Binding-site contacts:
Ligand atom O11 contacts residue NDP1 of chain 1.F at 3.8 Å.
Ligand atom C5 contacts residue VAL174 of chain 1.A at 4.0 Å (hydrophobic).
Ligand atom C4 contacts residue TYR171 of chain 1.A at 4.1 Å (hydrophobic).
Ligand atom O12 contacts residue LEU165 of chain 1.A at 3.4 Å (h-bond).
Ligand atom C6 contacts residue TYR171 of chain 1.A at 4.0 Å (hydrophobic).
Ligand atom C18 contacts residue THR216 of chain 1.A at 3.8 Å.
Ligand atom C19 contacts residue ILE115 of chain 1.A at 3.8 Å (hydrophobic).
Ligand atom N9 contacts residue NDP1 of chain 1.F at 3.4 Å.
Ligand atom N9 contacts residue TYR177 of chain 1.A at 3.6 Å.
Ligand atom C16 contacts residue THR118 of chain 1.A at 3.6 Å.
Ligand atom S10 contacts residue SER164 of chain 1.A at 4.2 Å.
Ligand atom O11 contacts residue LEU165 of chain 1.A at 4.0 Å.
Ligand atom O12 contacts residue ALA166 of chain 1.A at 2.8 Å (h-bond).
Ligand atom C17 contacts residue THR118 of chain 1.A at 3.7 Å.
Ligand atom O11 contacts residue LEU211 of chain 1.A at 3.6 Å.
Ligand atom C17 contacts residue ILE115 of chain 1.A at 3.9 Å (hydrophobic).
Ligand atom C2 contacts residue LEU211 of chain 1.A at 3.8 Å (hydrophobic).
Ligand atom C1 contacts residue VAL221 of chain 1.A at 3.7 Å (hydrophobic).
Ligand atom C15 contacts residue TYR177 of chain 1.A at 4.1 Å (hydrophobic).
Ligand atom C19 contacts residue TYR177 of chain 1.A at 3.6 Å (hydrophobic).
Ligand atom C2 contacts residue VAL221 of chain 1.A at 3.6 Å (hydrophobic).
Ligand atom C1 contacts residue LEU120 of chain 1.A at 3.9 Å (hydrophobic).
Ligand atom C6 contacts residue VAL174 of chain 1.A at 4.1 Å (hydrophobic).
Ligand atom N9 contacts residue SER164 of chain 1.A at 3.6 Å.
Ligand atom C3 contacts residue LEU211 of chain 1.A at 4.1 Å (hydrophobic).
Ligand atom C8 contacts residue NDP1 of chain 1.F at 3.4 Å.
Ligand atom C8 contacts residue TYR177 of chain 1.A at 3.7 Å (hydrophobic).
Ligand atom O11 contacts residue LEU209 of chain 1.A at 3.4 Å (h-bond).
Ligand atom O11 contacts residue GLY210 of chain 1.A at 3.4 Å.
Ligand atom C17 contacts residue THR216 of chain 1.A at 4.1 Å.
Ligand atom N13 contacts residue TYR177 of chain 1.A at 2.9 Å (h-bond).
Ligand atom C18 contacts residue ILE115 of chain 1.A at 3.7 Å (hydrophobic).
Ligand atom O12 contacts residue SER164 of chain 1.A at 3.8 Å.
Ligand atom C14 contacts residue TYR177 of chain 1.A at 3.7 Å (hydrophobic).
Ligand atom O12 contacts residue TYR171 of chain 1.A at 3.6 Å.
Ligand atom C14 contacts residue NDP1 of chain 1.F at 4.2 Å.
Ligand atom N13 contacts residue NDP1 of chain 1.F at 3.5 Å.
Ligand atom C5 contacts residue TYR171 of chain 1.A at 3.8 Å (hydrophobic).
Ligand atom O7 contacts residue NDP1 of chain 1.F at 4.1 Å.
Ligand atom C19 contacts residue NDP1 of chain 1.F at 3.8 Å.

Sequence of chain 1.A:
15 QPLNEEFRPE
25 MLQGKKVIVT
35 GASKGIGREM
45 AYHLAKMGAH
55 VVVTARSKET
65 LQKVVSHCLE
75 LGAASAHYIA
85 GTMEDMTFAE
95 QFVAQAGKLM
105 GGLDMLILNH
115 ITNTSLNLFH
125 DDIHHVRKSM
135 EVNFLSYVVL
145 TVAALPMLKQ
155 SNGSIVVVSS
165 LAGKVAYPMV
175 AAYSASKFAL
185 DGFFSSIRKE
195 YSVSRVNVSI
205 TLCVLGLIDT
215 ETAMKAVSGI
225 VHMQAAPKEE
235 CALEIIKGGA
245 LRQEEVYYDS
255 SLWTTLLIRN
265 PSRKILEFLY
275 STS

This protein binds this small molecule.
Small molecule (SMILES): O=S1(=O)N=C(NC2CCCCC2)O[C@H]2CCCC[C@H]21